A small-molecule ligand and the protein it binds are described below.
Small molecule (SMILES): CC(=O)N[C@H]1[C@H]([C@H](O)[C@H](O)CO)O[C@@](O)(C(=O)O)C[C@@H]1O

Binding-site contacts:
Ligand atom O1A contacts residue SER133 of chain 2.A at 2.9 Å (h-bond).
Ligand atom C11 contacts residue VAL131 of chain 2.A at 4.0 Å (hydrophobic).
Ligand atom C11 contacts residue ILE151 of chain 2.A at 3.6 Å (hydrophobic).
Ligand atom O1A contacts residue GLN222 of chain 2.A at 3.9 Å.
Ligand atom C10 contacts residue SER129 of chain 2.A at 4.1 Å.
Ligand atom O9 contacts residue TYR91 of chain 2.A at 2.7 Å (h-bond).
Ligand atom C9 contacts residue LEU190 of chain 2.A at 3.8 Å (hydrophobic).
Ligand atom N5 contacts residue VAL131 of chain 2.A at 2.9 Å (h-bond).
Ligand atom C8 contacts residue TYR91 of chain 2.A at 3.8 Å (hydrophobic).
Ligand atom C10 contacts residue VAL131 of chain 2.A at 3.9 Å (hydrophobic).
Ligand atom O8 contacts residue GLN222 of chain 2.A at 3.3 Å (h-bond).
Ligand atom C4 contacts residue VAL131 of chain 2.A at 3.5 Å (hydrophobic).
Ligand atom O1B contacts residue GLN222 of chain 2.A at 2.9 Å (h-bond).
Ligand atom O1B contacts residue SER132 of chain 2.A at 2.9 Å (h-bond).
Ligand atom C11 contacts residue LEU190 of chain 2.A at 4.0 Å (hydrophobic).
Ligand atom O10 contacts residue LEU190 of chain 2.A at 2.9 Å.
Ligand atom C9 contacts residue TYR91 of chain 2.A at 3.6 Å (hydrophobic).
Ligand atom O9 contacts residue GLU186 of chain 2.A at 2.7 Å (salt-bridge).
Ligand atom C1 contacts residue GLN222 of chain 2.A at 3.8 Å.
Ligand atom O9 contacts residue HIS179 of chain 2.A at 3.0 Å (h-bond).
Ligand atom O7 contacts residue LYS189 of chain 2.A at 3.9 Å.
Ligand atom C1 contacts residue SER133 of chain 2.A at 3.9 Å.
Ligand atom C9 contacts residue TRP149 of chain 2.A at 4.1 Å (hydrophobic).
Ligand atom C8 contacts residue GLN222 of chain 2.A at 4.0 Å.
Ligand atom C5 contacts residue VAL131 of chain 2.A at 3.7 Å (hydrophobic).
Ligand atom O4 contacts residue VAL131 of chain 2.A at 3.8 Å.
Ligand atom O7 contacts residue LEU190 of chain 2.A at 4.0 Å.
Ligand atom O1A contacts residue SER132 of chain 2.A at 3.5 Å.
Ligand atom C8 contacts residue GLU186 of chain 2.A at 3.6 Å.
Ligand atom C7 contacts residue TRP149 of chain 2.A at 4.0 Å (hydrophobic).
Ligand atom C11 contacts residue SER129 of chain 2.A at 3.8 Å.
Ligand atom O8 contacts residue TYR91 of chain 2.A at 3.0 Å (h-bond).
Ligand atom O7 contacts residue GLU186 of chain 2.A at 3.7 Å.
Ligand atom C8 contacts residue TRP149 of chain 2.A at 4.0 Å (hydrophobic).
Ligand atom O8 contacts residue TRP149 of chain 2.A at 3.3 Å.
Ligand atom C9 contacts residue GLU186 of chain 2.A at 3.0 Å.
Ligand atom C10 contacts residue LEU190 of chain 2.A at 3.7 Å (hydrophobic).
Ligand atom C1 contacts residue SER132 of chain 2.A at 3.6 Å.
Ligand atom C11 contacts residue TRP149 of chain 2.A at 3.4 Å (hydrophobic).
Ligand atom C9 contacts residue HIS179 of chain 2.A at 3.3 Å.

Sequence of chain 2.A:
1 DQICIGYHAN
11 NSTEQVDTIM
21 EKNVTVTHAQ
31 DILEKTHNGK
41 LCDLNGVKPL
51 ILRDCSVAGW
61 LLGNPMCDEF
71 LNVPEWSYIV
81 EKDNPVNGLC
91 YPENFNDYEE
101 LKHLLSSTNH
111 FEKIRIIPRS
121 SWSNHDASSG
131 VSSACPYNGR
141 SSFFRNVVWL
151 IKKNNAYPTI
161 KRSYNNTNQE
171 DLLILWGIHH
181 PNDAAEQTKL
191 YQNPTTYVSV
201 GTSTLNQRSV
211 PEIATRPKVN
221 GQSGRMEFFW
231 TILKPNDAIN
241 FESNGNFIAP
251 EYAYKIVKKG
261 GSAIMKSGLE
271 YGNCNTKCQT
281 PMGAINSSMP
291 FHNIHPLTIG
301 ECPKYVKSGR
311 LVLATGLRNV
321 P